This small molecule binds to this protein.
Small molecule (SMILES): CCN[P](=O)(O)OCC

Binding-site contacts:
Ligand atom N contacts residue ALA199 of chain 6.A at 4.2 Å.
Ligand atom C1 contacts residue HIS438 of chain 6.A at 3.7 Å.
Ligand atom P contacts residue GLY116 of chain 6.A at 4.3 Å.
Ligand atom O3 contacts residue GLY117 of chain 6.A at 4.5 Å.
Ligand atom C3 contacts residue PHE398 of chain 6.A at 4.5 Å (hydrophobic).
Ligand atom O2 contacts residue GLY117 of chain 6.A at 2.7 Å (h-bond).
Ligand atom C2 contacts residue PHE329 of chain 6.A at 3.9 Å (hydrophobic).
Ligand atom C4 contacts residue GLY117 of chain 6.A at 4.0 Å.
Ligand atom C1 contacts residue GLY116 of chain 6.A at 4.1 Å.
Ligand atom C3 contacts residue LEU286 of chain 6.A at 4.2 Å (hydrophobic).
Ligand atom C4 contacts residue TRP231 of chain 6.A at 3.7 Å (hydrophobic).
Ligand atom O3 contacts residue HIS438 of chain 6.A at 2.8 Å (h-bond).
Ligand atom C3 contacts residue TRP231 of chain 6.A at 4.4 Å (hydrophobic).
Ligand atom C4 contacts residue LEU286 of chain 6.A at 3.9 Å (hydrophobic).
Ligand atom O2 contacts residue GLY116 of chain 6.A at 3.1 Å (h-bond).
Ligand atom N contacts residue SER198 of chain 6.A at 2.7 Å (h-bond).
Ligand atom O3 contacts residue SER198 of chain 6.A at 2.5 Å (h-bond).
Ligand atom C3 contacts residue GLY117 of chain 6.A at 4.0 Å.
Ligand atom O2 contacts residue GLY115 of chain 6.A at 4.0 Å.
Ligand atom N contacts residue PHE398 of chain 6.A at 3.8 Å.
Ligand atom C1 contacts residue SER198 of chain 6.A at 3.8 Å.
Ligand atom N contacts residue TRP231 of chain 6.A at 3.7 Å.
Ligand atom C1 contacts residue GLY117 of chain 6.A at 4.0 Å.
Ligand atom P contacts residue SER198 of chain 6.A at 1.6 Å.
Ligand atom N contacts residue GLY117 of chain 6.A at 4.4 Å.
Ligand atom P contacts residue GLY117 of chain 6.A at 3.9 Å.
Ligand atom P contacts residue HIS438 of chain 6.A at 3.7 Å.
Ligand atom O2 contacts residue ALA199 of chain 6.A at 2.8 Å (h-bond).
Ligand atom C4 contacts residue VAL288 of chain 6.A at 3.7 Å (hydrophobic).
Ligand atom C3 contacts residue SER198 of chain 6.A at 3.9 Å.
Ligand atom O2 contacts residue SER198 of chain 6.A at 2.5 Å (h-bond).
Ligand atom P contacts residue ALA199 of chain 6.A at 3.4 Å.
Ligand atom C2 contacts residue GLY117 of chain 6.A at 4.2 Å.

Sequence of chain 6.A:
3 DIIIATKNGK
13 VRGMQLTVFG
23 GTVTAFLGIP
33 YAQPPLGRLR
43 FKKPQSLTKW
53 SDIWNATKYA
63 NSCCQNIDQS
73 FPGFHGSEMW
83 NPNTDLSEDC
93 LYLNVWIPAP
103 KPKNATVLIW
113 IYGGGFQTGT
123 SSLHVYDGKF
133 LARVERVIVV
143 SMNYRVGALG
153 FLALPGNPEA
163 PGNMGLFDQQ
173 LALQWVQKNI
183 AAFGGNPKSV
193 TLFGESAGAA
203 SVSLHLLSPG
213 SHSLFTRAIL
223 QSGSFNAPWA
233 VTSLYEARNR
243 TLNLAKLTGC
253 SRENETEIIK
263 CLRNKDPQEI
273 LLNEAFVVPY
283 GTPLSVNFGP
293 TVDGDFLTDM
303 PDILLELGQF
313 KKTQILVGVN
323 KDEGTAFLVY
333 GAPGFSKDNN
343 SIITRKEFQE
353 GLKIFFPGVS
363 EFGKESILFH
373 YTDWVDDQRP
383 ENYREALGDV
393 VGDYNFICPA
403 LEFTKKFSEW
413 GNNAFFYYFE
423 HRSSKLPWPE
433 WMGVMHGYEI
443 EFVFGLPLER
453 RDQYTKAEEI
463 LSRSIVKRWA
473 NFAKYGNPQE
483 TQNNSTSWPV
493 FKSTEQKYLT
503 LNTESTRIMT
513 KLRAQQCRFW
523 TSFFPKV